A protein and the small-molecule ligand that binds it are described below.
Small molecule (SMILES): CC(=O)N[C@@H]1[C@@H](O)[C@H](O)[C@@H](CO)O[C@H]1O

Sequence of chain 1.F:
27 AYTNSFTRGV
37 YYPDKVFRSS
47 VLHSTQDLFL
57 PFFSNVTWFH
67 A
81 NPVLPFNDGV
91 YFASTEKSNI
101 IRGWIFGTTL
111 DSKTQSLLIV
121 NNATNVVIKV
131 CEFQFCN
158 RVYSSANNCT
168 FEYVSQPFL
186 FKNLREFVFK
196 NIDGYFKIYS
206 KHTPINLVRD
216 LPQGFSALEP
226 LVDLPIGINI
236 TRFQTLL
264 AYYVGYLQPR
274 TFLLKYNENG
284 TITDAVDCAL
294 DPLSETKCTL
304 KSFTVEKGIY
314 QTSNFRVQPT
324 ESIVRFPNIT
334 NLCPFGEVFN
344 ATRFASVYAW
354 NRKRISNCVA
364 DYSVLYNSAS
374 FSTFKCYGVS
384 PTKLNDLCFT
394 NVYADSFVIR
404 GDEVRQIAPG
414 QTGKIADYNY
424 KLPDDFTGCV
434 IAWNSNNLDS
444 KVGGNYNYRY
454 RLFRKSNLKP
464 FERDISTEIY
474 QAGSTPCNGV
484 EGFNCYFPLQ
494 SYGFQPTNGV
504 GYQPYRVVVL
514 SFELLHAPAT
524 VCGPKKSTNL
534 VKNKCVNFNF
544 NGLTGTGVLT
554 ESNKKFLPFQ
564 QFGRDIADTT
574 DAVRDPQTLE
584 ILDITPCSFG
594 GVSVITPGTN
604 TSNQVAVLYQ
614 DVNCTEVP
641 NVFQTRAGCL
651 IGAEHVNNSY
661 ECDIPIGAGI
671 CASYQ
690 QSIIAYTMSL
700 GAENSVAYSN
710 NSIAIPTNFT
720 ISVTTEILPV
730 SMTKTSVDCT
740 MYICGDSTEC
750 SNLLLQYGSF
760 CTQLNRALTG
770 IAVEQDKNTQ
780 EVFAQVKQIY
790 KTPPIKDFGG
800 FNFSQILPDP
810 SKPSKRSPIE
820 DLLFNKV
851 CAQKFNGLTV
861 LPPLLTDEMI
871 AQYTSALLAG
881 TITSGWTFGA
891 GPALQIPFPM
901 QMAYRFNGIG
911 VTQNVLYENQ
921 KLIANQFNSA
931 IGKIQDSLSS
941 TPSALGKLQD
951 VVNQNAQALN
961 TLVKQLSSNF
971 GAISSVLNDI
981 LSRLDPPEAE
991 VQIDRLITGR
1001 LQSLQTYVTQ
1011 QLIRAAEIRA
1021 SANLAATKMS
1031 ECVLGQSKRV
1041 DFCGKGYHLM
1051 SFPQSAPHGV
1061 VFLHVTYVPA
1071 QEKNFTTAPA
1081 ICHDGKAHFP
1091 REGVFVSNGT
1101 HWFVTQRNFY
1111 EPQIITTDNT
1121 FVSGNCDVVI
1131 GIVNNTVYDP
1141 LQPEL

Binding-site contacts:
Ligand atom C4 contacts residue ASN331 of chain 1.F at 4.3 Å.
Ligand atom C2 contacts residue ASN331 of chain 1.F at 2.5 Å.
Ligand atom O5 contacts residue ASN331 of chain 1.F at 2.4 Å (h-bond).
Ligand atom C5 contacts residue ASN331 of chain 1.F at 3.7 Å.
Ligand atom N2 contacts residue ASN331 of chain 1.F at 2.9 Å (h-bond).
Ligand atom O5 contacts residue GLN580 of chain 1.F at 3.7 Å.
Ligand atom C3 contacts residue GLN580 of chain 1.F at 4.4 Å.
Ligand atom C6 contacts residue PRO579 of chain 1.F at 4.2 Å (hydrophobic).
Ligand atom O5 contacts residue PRO579 of chain 1.F at 4.5 Å.
Ligand atom O6 contacts residue ASN331 of chain 1.F at 4.5 Å.
Ligand atom C3 contacts residue ASN331 of chain 1.F at 3.9 Å.
Ligand atom O6 contacts residue PRO579 of chain 1.F at 3.7 Å.
Ligand atom C5 contacts residue GLN580 of chain 1.F at 3.8 Å.
Ligand atom C7 contacts residue ASN331 of chain 1.F at 3.5 Å.
Ligand atom O4 contacts residue GLN580 of chain 1.F at 4.3 Å.
Ligand atom C6 contacts residue GLN580 of chain 1.F at 3.6 Å.
Ligand atom C1 contacts residue ASN331 of chain 1.F at 1.5 Å.
Ligand atom O7 contacts residue ASN331 of chain 1.F at 3.7 Å.
Ligand atom C4 contacts residue GLN580 of chain 1.F at 3.5 Å.
Ligand atom C2 contacts residue GLN580 of chain 1.F at 4.3 Å.